Binding-site contacts:
Ligand atom O62 contacts residue TYR218 of chain 1.A at 3.9 Å.
Ligand atom O31 contacts residue GLY314 of chain 1.A at 3.3 Å.
Ligand atom C61 contacts residue ALA315 of chain 1.A at 4.4 Å (hydrophobic).
Ligand atom O62 contacts residue SER61 of chain 1.A at 3.9 Å.
Ligand atom C31 contacts residue ALA315 of chain 1.A at 3.6 Å (hydrophobic).
Ligand atom O62 contacts residue ASN149 of chain 1.A at 2.9 Å (h-bond).
Ligand atom O7 contacts residue ASN149 of chain 1.A at 3.3 Å (h-bond).
Ligand atom C3 contacts residue SER61 of chain 1.A at 4.3 Å.
Ligand atom N4 contacts residue GLY314 of chain 1.A at 4.2 Å.
Ligand atom N24 contacts residue ASN340 of chain 1.A at 3.8 Å.
Ligand atom C7 contacts residue LYS64 of chain 1.A at 3.9 Å.
Ligand atom O32 contacts residue ARG346 of chain 1.A at 3.5 Å (salt-bridge).
Ligand atom O7 contacts residue SER61 of chain 1.A at 2.2 Å (h-bond).
Ligand atom O31 contacts residue THR313 of chain 1.A at 3.5 Å (h-bond).
Ligand atom O32 contacts residue ALA315 of chain 1.A at 4.2 Å.
Ligand atom N4 contacts residue SER61 of chain 1.A at 3.0 Å (h-bond).
Ligand atom C6 contacts residue SER61 of chain 1.A at 2.4 Å.
Ligand atom C5 contacts residue SER61 of chain 1.A at 3.1 Å.
Ligand atom O7 contacts residue TYR147 of chain 1.A at 3.1 Å (h-bond).
Ligand atom O7 contacts residue LYS64 of chain 1.A at 2.9 Å (salt-bridge).
Ligand atom C7 contacts residue SER61 of chain 1.A at 1.3 Å.
Ligand atom S21 contacts residue ASN340 of chain 1.A at 3.7 Å.
Ligand atom O31 contacts residue ARG346 of chain 1.A at 2.9 Å (salt-bridge).
Ligand atom N26 contacts residue ASN340 of chain 1.A at 3.5 Å (h-bond).
Ligand atom C5 contacts residue ALA315 of chain 1.A at 4.3 Å (hydrophobic).
Ligand atom C3 contacts residue ALA315 of chain 1.A at 3.6 Å (hydrophobic).
Ligand atom C31 contacts residue GLY314 of chain 1.A at 4.2 Å.
Ligand atom C7 contacts residue TYR147 of chain 1.A at 3.7 Å (hydrophobic).
Ligand atom C62 contacts residue ASN149 of chain 1.A at 3.3 Å.
Ligand atom C2 contacts residue ALA315 of chain 1.A at 3.8 Å (hydrophobic).
Ligand atom C31 contacts residue ARG346 of chain 1.A at 3.7 Å.
Ligand atom C25 contacts residue ASN340 of chain 1.A at 3.8 Å.
Ligand atom C7 contacts residue ALA315 of chain 1.A at 4.2 Å (hydrophobic).
Ligand atom C62 contacts residue LEU116 of chain 1.A at 3.8 Å (hydrophobic).
Ligand atom C6 contacts residue ALA315 of chain 1.A at 3.6 Å (hydrophobic).
Ligand atom N4 contacts residue ALA315 of chain 1.A at 3.6 Å.
Ligand atom S21 contacts residue ALA315 of chain 1.A at 4.3 Å.
Ligand atom C61 contacts residue SER61 of chain 1.A at 3.7 Å.
Ligand atom O31 contacts residue ALA315 of chain 1.A at 3.5 Å (h-bond).
Ligand atom C61 contacts residue ASN149 of chain 1.A at 3.7 Å.

This small molecule binds to this protein.
Small molecule (SMILES): [H]/N=C/NCCSC1=C(C(=O)O)N[C@@H]([C@H](C=O)[C@@H](C)O)C1

Sequence of chain 1.A:
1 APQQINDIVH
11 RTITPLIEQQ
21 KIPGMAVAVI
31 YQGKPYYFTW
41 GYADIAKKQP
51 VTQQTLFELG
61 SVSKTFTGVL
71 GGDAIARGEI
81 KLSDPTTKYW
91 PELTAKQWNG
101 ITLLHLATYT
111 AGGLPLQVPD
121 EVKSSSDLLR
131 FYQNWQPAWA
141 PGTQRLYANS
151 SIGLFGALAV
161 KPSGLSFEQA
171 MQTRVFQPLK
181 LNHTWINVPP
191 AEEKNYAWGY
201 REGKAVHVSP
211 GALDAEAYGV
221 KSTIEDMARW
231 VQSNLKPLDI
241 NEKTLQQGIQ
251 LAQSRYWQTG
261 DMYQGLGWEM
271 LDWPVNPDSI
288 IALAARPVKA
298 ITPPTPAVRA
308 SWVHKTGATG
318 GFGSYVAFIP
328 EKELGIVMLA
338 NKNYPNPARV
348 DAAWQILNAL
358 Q